Sequence of chain 1.B:
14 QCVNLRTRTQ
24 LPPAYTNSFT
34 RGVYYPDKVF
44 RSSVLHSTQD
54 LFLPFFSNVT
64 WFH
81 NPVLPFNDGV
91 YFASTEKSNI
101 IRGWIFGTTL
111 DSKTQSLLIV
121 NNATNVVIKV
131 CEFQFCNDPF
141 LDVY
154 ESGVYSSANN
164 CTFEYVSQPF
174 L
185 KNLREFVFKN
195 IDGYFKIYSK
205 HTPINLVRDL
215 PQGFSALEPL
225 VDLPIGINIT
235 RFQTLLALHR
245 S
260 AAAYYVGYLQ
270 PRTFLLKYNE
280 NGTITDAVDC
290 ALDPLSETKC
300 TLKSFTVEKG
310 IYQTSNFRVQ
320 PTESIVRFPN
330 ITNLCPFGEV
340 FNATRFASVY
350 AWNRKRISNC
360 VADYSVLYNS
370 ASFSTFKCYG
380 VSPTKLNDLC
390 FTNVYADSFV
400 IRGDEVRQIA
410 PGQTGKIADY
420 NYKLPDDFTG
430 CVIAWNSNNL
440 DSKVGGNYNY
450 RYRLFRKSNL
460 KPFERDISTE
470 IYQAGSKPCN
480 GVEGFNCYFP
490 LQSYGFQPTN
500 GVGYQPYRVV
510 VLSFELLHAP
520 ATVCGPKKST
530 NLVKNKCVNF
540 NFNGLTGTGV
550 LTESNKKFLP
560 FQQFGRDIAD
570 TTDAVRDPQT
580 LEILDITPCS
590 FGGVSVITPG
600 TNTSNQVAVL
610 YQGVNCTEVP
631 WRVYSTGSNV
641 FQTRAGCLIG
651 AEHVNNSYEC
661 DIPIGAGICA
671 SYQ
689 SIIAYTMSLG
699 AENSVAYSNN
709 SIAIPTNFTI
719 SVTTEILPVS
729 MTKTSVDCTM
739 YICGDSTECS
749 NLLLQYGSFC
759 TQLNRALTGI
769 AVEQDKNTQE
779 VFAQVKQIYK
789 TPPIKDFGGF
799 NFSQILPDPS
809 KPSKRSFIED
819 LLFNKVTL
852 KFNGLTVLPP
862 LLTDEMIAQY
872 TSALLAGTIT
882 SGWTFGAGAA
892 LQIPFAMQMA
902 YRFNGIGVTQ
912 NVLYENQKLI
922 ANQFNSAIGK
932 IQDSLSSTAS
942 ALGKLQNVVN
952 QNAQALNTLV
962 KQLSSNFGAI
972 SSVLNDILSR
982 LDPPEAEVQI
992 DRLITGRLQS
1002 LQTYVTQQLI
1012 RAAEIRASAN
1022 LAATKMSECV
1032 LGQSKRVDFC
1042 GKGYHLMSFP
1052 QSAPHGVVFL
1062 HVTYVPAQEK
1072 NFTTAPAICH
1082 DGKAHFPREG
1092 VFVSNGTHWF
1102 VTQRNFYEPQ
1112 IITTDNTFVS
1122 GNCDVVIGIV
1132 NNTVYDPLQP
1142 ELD

Binding-site contacts:
Ligand atom O5 contacts residue TYR28 of chain 1.B at 3.3 Å.
Ligand atom O5 contacts residue ASN61 of chain 1.B at 2.4 Å (h-bond).
Ligand atom C1 contacts residue TYR28 of chain 1.B at 3.6 Å (hydrophobic).
Ligand atom C1 contacts residue ASN61 of chain 1.B at 1.4 Å.
Ligand atom C5 contacts residue ASN61 of chain 1.B at 3.7 Å.
Ligand atom C4 contacts residue ASN61 of chain 1.B at 4.2 Å.
Ligand atom C3 contacts residue ASN61 of chain 1.B at 3.8 Å.
Ligand atom C2 contacts residue ASN61 of chain 1.B at 2.4 Å.
Ligand atom C6 contacts residue TYR28 of chain 1.B at 4.1 Å (hydrophobic).
Ligand atom O6 contacts residue TYR28 of chain 1.B at 3.7 Å.
Ligand atom N2 contacts residue ASN61 of chain 1.B at 2.9 Å (h-bond).
Ligand atom C5 contacts residue TYR28 of chain 1.B at 3.8 Å (hydrophobic).
Ligand atom C7 contacts residue ASN61 of chain 1.B at 3.4 Å.
Ligand atom C8 contacts residue ASN61 of chain 1.B at 3.6 Å.
Ligand atom O7 contacts residue ASN61 of chain 1.B at 4.3 Å.

A small-molecule ligand and the protein it binds are described below.
Small molecule (SMILES): CC(=O)N[C@@H]1[C@@H](O)[C@H](O)[C@@H](CO)O[C@H]1O